A protein and the small-molecule ligand that binds it are described below.
Small molecule (SMILES): Nc1ccn([C@H]2C[C@H](O)[C@@H](COP(=O)(O)O)O2)c(=O)n1

Sequence of chain 33.C:
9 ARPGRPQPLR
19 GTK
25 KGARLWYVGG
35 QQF

Sequence of chain 33.A:
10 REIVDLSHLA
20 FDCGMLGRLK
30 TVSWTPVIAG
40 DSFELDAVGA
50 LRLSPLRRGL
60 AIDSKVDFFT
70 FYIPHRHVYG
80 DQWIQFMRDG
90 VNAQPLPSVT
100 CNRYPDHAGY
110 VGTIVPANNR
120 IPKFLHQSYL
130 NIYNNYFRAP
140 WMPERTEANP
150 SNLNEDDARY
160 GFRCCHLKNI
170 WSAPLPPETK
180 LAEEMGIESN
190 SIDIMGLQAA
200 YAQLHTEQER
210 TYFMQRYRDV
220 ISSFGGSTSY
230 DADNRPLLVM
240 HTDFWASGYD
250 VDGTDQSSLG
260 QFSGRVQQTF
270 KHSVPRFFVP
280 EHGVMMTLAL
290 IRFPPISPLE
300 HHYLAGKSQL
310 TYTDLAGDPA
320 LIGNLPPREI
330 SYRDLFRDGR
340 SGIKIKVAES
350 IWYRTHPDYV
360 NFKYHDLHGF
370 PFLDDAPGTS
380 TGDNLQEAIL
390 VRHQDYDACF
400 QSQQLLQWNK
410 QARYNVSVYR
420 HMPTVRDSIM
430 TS

Binding-site contacts:
Ligand atom OP2 contacts residue ASP242 of chain 33.A at 3.9 Å.
Ligand atom C2' contacts residue LYS25 of chain 33.C at 3.8 Å.
Ligand atom C5' contacts residue ASP242 of chain 33.A at 4.4 Å.